A protein and the small-molecule ligand that binds it are described below.
Small molecule (SMILES): CC(C)C[C@H](NC(=O)/C=C/c1ccccc1)C(=O)N[C@H](C=O)C[C@@H]1CCNC1=O

Sequence of chain 1.A:
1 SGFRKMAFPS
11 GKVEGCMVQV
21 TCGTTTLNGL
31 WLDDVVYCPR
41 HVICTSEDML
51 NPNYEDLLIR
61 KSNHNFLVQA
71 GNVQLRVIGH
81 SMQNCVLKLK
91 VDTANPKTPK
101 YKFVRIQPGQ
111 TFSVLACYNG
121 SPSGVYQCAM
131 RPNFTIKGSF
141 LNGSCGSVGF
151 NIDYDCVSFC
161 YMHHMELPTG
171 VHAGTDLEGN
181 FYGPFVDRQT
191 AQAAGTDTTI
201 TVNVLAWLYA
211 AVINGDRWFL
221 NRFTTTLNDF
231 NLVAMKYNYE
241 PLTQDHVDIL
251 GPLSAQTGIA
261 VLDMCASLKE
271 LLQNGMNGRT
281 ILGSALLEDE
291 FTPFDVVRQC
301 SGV

Sequence of chain 2.A:
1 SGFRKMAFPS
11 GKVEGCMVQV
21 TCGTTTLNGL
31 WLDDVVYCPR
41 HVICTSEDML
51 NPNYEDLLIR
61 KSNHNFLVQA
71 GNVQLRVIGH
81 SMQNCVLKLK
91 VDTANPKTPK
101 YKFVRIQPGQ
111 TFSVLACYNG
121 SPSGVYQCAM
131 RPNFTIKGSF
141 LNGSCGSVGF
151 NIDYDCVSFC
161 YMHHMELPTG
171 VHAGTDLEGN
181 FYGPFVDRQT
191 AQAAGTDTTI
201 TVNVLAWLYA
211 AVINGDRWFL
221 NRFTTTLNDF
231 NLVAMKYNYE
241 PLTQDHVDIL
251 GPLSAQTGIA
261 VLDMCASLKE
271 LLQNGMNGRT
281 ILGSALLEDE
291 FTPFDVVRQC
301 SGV

Binding-site contacts:
Ligand atom C07 contacts residue ARG188 of chain 1.A at 3.8 Å.
Ligand atom C28 contacts residue GLU166 of chain 1.A at 3.6 Å.
Ligand atom C17 contacts residue ALA191 of chain 1.A at 3.4 Å (hydrophobic).
Ligand atom C09 contacts residue MET165 of chain 1.A at 3.8 Å (hydrophobic).
Ligand atom O29 contacts residue GLU166 of chain 1.A at 3.6 Å.
Ligand atom O22 contacts residue SER144 of chain 1.A at 3.4 Å (h-bond).
Ligand atom O29 contacts residue PHE140 of chain 1.A at 3.5 Å.
Ligand atom O29 contacts residue HIS172 of chain 1.A at 3.6 Å.
Ligand atom C05 contacts residue GLN189 of chain 1.A at 3.6 Å.
Ligand atom O18 contacts residue MET165 of chain 1.A at 3.2 Å.
Ligand atom C21 contacts residue CYS145 of chain 1.A at 1.8 Å (hydrophobic).
Ligand atom C02 contacts residue HIS164 of chain 1.A at 3.6 Å.
Ligand atom C03 contacts residue HIS164 of chain 1.A at 3.5 Å.
Ligand atom O22 contacts residue CYS145 of chain 1.A at 2.5 Å (h-bond).
Ligand atom N27 contacts residue GLU166 of chain 1.A at 3.1 Å (salt-bridge).
Ligand atom C15 contacts residue ALA191 of chain 1.A at 3.8 Å (hydrophobic).
Ligand atom C20 contacts residue CYS145 of chain 1.A at 2.6 Å (hydrophobic).
Ligand atom N27 contacts residue PHE140 of chain 1.A at 3.2 Å (h-bond).
Ligand atom N19 contacts residue CYS145 of chain 1.A at 2.9 Å (h-bond).
Ligand atom C14 contacts residue PRO168 of chain 1.A at 3.8 Å (hydrophobic).
Ligand atom O18 contacts residue GLU166 of chain 1.A at 2.8 Å (salt-bridge).
Ligand atom C28 contacts residue HIS163 of chain 1.A at 3.7 Å.
Ligand atom N08 contacts residue GLN189 of chain 1.A at 3.0 Å (h-bond).
Ligand atom C07 contacts residue ASP187 of chain 1.A at 3.7 Å.
Ligand atom C16 contacts residue THR190 of chain 1.A at 3.8 Å.
Ligand atom C10 contacts residue GLU166 of chain 1.A at 3.2 Å.
Ligand atom C25 contacts residue ASN142 of chain 1.A at 3.3 Å.
Ligand atom C11 contacts residue GLN189 of chain 1.A at 3.6 Å.
Ligand atom C09 contacts residue GLU166 of chain 1.A at 3.7 Å.
Ligand atom O22 contacts residue GLY143 of chain 1.A at 3.5 Å (h-bond).
Ligand atom C13 contacts residue GLU166 of chain 1.A at 3.3 Å.
Ligand atom N19 contacts residue HIS164 of chain 1.A at 2.8 Å (h-bond).
Ligand atom C17 contacts residue THR190 of chain 1.A at 3.5 Å.
Ligand atom O29 contacts residue HIS163 of chain 1.A at 2.6 Å (h-bond).
Ligand atom C04 contacts residue GLN189 of chain 1.A at 3.4 Å.
Ligand atom C07 contacts residue HIS41 of chain 1.A at 3.7 Å.
Ligand atom C16 contacts residue ALA191 of chain 1.A at 3.2 Å (hydrophobic).
Ligand atom C23 contacts residue CYS145 of chain 1.A at 3.2 Å (hydrophobic).
Ligand atom C26 contacts residue ASN142 of chain 1.A at 3.4 Å.
Ligand atom C03 contacts residue GLN189 of chain 1.A at 3.8 Å.